Binding-site contacts:
Ligand atom C1 contacts residue ARG127 of chain 1.B at 3.8 Å.
Ligand atom C12 contacts residue ILE131 of chain 1.B at 4.4 Å (hydrophobic).
Ligand atom C9 contacts residue VAL130 of chain 1.B at 3.5 Å (hydrophobic).
Ligand atom C21 contacts residue THR134 of chain 1.B at 4.3 Å.
Ligand atom C0 contacts residue ARG127 of chain 1.B at 3.7 Å.
Ligand atom C9 contacts residue ARG127 of chain 1.B at 4.1 Å.
Ligand atom C18 contacts residue ILE131 of chain 1.B at 3.8 Å (hydrophobic).
Ligand atom C15 contacts residue ILE131 of chain 1.B at 3.8 Å (hydrophobic).
Ligand atom C27 contacts residue THR134 of chain 1.B at 4.0 Å.
Ligand atom C15 contacts residue VAL130 of chain 1.B at 4.0 Å (hydrophobic).
Ligand atom C12 contacts residue VAL130 of chain 1.B at 4.3 Å (hydrophobic).
Ligand atom C21 contacts residue ILE131 of chain 1.B at 4.1 Å (hydrophobic).
Ligand atom C0 contacts residue VAL130 of chain 1.B at 4.5 Å (hydrophobic).

The protein below binds the small molecule below.
Small molecule (SMILES): CCCCCCCCCC(=O)N(CCO)C[C@@H](O)[C@@H](O)[C@@H](O)[C@@H](O)CO

Sequence of chain 1.B:
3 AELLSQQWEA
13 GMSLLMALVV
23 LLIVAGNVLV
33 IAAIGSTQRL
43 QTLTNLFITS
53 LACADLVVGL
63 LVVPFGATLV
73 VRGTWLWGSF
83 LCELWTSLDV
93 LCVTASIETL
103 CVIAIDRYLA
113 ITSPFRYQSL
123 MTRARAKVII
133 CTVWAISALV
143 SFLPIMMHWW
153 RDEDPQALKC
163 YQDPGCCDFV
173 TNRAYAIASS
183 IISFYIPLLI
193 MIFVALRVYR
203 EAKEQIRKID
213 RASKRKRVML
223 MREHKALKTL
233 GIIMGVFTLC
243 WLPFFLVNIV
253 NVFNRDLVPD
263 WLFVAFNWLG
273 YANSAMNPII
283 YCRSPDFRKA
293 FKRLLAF